This small molecule binds to this protein.
Small molecule (SMILES): Cc1ccsc1CN(C)Cc1nc(N)nc(Nc2ccccc2)n1

Binding-site contacts:
Ligand atom N12 contacts residue LEU44 of chain 1.A at 3.8 Å.
Ligand atom C03 contacts residue ILE24 of chain 1.A at 3.9 Å (hydrophobic).
Ligand atom C19 contacts residue PHE93 of chain 1.A at 3.6 Å (hydrophobic).
Ligand atom N24 contacts residue GLU92 of chain 1.A at 2.8 Å (salt-bridge).
Ligand atom C10 contacts residue LEU145 of chain 1.A at 3.7 Å (hydrophobic).
Ligand atom C15 contacts residue VAL94 of chain 1.A at 3.6 Å (hydrophobic).
Ligand atom C23 contacts residue VAL94 of chain 1.A at 3.3 Å (hydrophobic).
Ligand atom C18 contacts residue GLY97 of chain 1.A at 3.7 Å.
Ligand atom C13 contacts residue GLU92 of chain 1.A at 3.9 Å.
Ligand atom N24 contacts residue VAL94 of chain 1.A at 3.8 Å.
Ligand atom C13 contacts residue GLN91 of chain 1.A at 3.9 Å.
Ligand atom C23 contacts residue PHE93 of chain 1.A at 3.5 Å (hydrophobic).
Ligand atom N24 contacts residue LEU145 of chain 1.A at 3.9 Å.
Ligand atom C22 contacts residue LYS95 of chain 1.A at 4.0 Å.
Ligand atom C02 contacts residue ILE24 of chain 1.A at 3.8 Å (hydrophobic).
Ligand atom N24 contacts residue GLN91 of chain 1.A at 2.9 Å (h-bond).
Ligand atom C01 contacts residue ILE24 of chain 1.A at 4.0 Å (hydrophobic).
Ligand atom C18 contacts residue PHE93 of chain 1.A at 3.3 Å (hydrophobic).
Ligand atom C09 contacts residue ASN143 of chain 1.A at 3.9 Å.
Ligand atom S04 contacts residue ILE24 of chain 1.A at 3.9 Å.
Ligand atom N17 contacts residue PHE93 of chain 1.A at 3.5 Å.
Ligand atom N14 contacts residue VAL94 of chain 1.A at 3.1 Å (h-bond).
Ligand atom N08 contacts residue SER98 of chain 1.A at 4.0 Å.
Ligand atom C13 contacts residue LEU44 of chain 1.A at 3.6 Å (hydrophobic).
Ligand atom N17 contacts residue GLY97 of chain 1.A at 3.7 Å.
Ligand atom C11 contacts residue LEU145 of chain 1.A at 3.8 Å (hydrophobic).
Ligand atom N24 contacts residue LEU44 of chain 1.A at 3.7 Å.
Ligand atom C10 contacts residue SER98 of chain 1.A at 3.2 Å.
Ligand atom C23 contacts residue LYS95 of chain 1.A at 3.6 Å.
Ligand atom C09 contacts residue SER98 of chain 1.A at 3.5 Å.
Ligand atom C09 contacts residue LYS142 of chain 1.A at 3.5 Å.
Ligand atom C18 contacts residue VAL94 of chain 1.A at 3.5 Å (hydrophobic).
Ligand atom C23 contacts residue GLY97 of chain 1.A at 3.5 Å.
Ligand atom N16 contacts residue GLY97 of chain 1.A at 3.9 Å.
Ligand atom N14 contacts residue LEU44 of chain 1.A at 3.9 Å.
Ligand atom C06 contacts residue LEU16 of chain 1.A at 3.8 Å (hydrophobic).
Ligand atom C13 contacts residue VAL94 of chain 1.A at 4.0 Å (hydrophobic).
Ligand atom N17 contacts residue VAL94 of chain 1.A at 2.8 Å (h-bond).
Ligand atom N12 contacts residue LEU145 of chain 1.A at 3.7 Å.
Ligand atom N12 contacts residue GLN91 of chain 1.A at 3.9 Å.

Sequence of chain 1.A:
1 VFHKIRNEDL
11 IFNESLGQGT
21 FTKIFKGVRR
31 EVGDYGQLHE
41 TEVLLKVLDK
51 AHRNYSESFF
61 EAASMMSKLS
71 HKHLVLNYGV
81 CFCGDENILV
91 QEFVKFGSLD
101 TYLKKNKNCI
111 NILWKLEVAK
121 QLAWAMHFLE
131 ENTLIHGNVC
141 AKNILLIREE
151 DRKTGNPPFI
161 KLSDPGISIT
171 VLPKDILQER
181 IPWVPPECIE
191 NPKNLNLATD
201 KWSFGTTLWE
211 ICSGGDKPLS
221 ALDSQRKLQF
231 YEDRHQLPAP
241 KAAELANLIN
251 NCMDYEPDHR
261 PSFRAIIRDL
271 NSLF